Sequence of chain 1.A:
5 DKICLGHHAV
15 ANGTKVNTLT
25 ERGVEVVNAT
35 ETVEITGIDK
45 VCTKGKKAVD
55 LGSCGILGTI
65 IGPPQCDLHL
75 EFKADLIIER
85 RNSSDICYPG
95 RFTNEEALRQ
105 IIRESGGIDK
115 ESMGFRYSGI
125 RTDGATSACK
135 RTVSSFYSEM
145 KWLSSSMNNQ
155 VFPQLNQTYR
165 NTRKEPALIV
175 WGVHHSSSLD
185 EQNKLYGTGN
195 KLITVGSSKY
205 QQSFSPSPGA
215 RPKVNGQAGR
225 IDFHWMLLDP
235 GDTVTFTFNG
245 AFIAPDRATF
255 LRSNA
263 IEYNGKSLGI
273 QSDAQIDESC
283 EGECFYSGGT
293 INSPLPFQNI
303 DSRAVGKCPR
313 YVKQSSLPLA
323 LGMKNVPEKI

This small molecule binds to this protein.
Small molecule (SMILES): CC(=O)N[C@H]1[C@H]([C@H](O)[C@H](O)CO)O[C@@](O[C@H]2[C@@H](O)[C@@H](CO)OC(=O)[C@@H]2O)(C(=O)O)C[C@@H]1O

Binding-site contacts:
Ligand atom O7 contacts residue GLU185 of chain 1.A at 2.8 Å (salt-bridge).
Ligand atom O8 contacts residue GLN221 of chain 1.A at 3.1 Å (h-bond).
Ligand atom O9 contacts residue GLU185 of chain 1.A at 3.5 Å (salt-bridge).
Ligand atom C9 contacts residue LEU189 of chain 1.A at 3.9 Å (hydrophobic).
Ligand atom O7 contacts residue LEU189 of chain 1.A at 3.7 Å.
Ligand atom O9 contacts residue HIS178 of chain 1.A at 3.0 Å (h-bond).
Ligand atom C5 contacts residue ALA129 of chain 1.A at 3.8 Å (hydrophobic).
Ligand atom O3 contacts residue GLN221 of chain 1.A at 3.6 Å.
Ligand atom N5 contacts residue ALA129 of chain 1.A at 3.2 Å (h-bond).
Ligand atom O4 contacts residue ALA129 of chain 1.A at 4.0 Å.
Ligand atom O9 contacts residue GLY223 of chain 1.A at 3.9 Å.
Ligand atom C4 contacts residue GLU185 of chain 1.A at 3.7 Å.
Ligand atom O9 contacts residue TYR92 of chain 1.A at 2.7 Å (h-bond).
Ligand atom O1A contacts residue THR130 of chain 1.A at 3.6 Å.
Ligand atom O6 contacts residue GLN221 of chain 1.A at 3.7 Å.
Ligand atom C7 contacts residue TRP146 of chain 1.A at 3.8 Å (hydrophobic).
Ligand atom C1 contacts residue THR130 of chain 1.A at 3.5 Å.
Ligand atom C1 contacts residue GLN221 of chain 1.A at 3.5 Å.
Ligand atom N5 contacts residue TRP146 of chain 1.A at 3.8 Å.
Ligand atom O8 contacts residue TYR92 of chain 1.A at 3.1 Å (h-bond).
Ligand atom O4 contacts residue GLN221 of chain 1.A at 3.0 Å (h-bond).
Ligand atom C1 contacts residue SER131 of chain 1.A at 4.0 Å.
Ligand atom O1A contacts residue SER131 of chain 1.A at 3.2 Å (h-bond).
Ligand atom O1A contacts residue GLN221 of chain 1.A at 3.2 Å (h-bond).
Ligand atom C2 contacts residue GLN221 of chain 1.A at 3.9 Å.
Ligand atom C9 contacts residue TYR92 of chain 1.A at 3.6 Å (hydrophobic).
Ligand atom C10 contacts residue LEU189 of chain 1.A at 3.9 Å (hydrophobic).
Ligand atom C7 contacts residue GLU185 of chain 1.A at 3.6 Å.
Ligand atom O10 contacts residue LEU189 of chain 1.A at 2.9 Å.
Ligand atom C4 contacts residue ALA129 of chain 1.A at 3.4 Å (hydrophobic).
Ligand atom O1B contacts residue GLN221 of chain 1.A at 3.4 Å (h-bond).
Ligand atom C5 contacts residue GLU185 of chain 1.A at 3.8 Å.
Ligand atom C9 contacts residue HIS178 of chain 1.A at 3.2 Å.
Ligand atom C9 contacts residue GLU185 of chain 1.A at 3.4 Å.
Ligand atom C8 contacts residue GLU185 of chain 1.A at 3.1 Å.
Ligand atom C6 contacts residue GLU185 of chain 1.A at 2.9 Å.
Ligand atom C11 contacts residue TRP146 of chain 1.A at 3.8 Å (hydrophobic).
Ligand atom O1B contacts residue THR130 of chain 1.A at 2.8 Å (h-bond).
Ligand atom C11 contacts residue GLY128 of chain 1.A at 3.9 Å.
Ligand atom O1B contacts residue ALA129 of chain 1.A at 4.0 Å.